Sequence of chain 1.D:
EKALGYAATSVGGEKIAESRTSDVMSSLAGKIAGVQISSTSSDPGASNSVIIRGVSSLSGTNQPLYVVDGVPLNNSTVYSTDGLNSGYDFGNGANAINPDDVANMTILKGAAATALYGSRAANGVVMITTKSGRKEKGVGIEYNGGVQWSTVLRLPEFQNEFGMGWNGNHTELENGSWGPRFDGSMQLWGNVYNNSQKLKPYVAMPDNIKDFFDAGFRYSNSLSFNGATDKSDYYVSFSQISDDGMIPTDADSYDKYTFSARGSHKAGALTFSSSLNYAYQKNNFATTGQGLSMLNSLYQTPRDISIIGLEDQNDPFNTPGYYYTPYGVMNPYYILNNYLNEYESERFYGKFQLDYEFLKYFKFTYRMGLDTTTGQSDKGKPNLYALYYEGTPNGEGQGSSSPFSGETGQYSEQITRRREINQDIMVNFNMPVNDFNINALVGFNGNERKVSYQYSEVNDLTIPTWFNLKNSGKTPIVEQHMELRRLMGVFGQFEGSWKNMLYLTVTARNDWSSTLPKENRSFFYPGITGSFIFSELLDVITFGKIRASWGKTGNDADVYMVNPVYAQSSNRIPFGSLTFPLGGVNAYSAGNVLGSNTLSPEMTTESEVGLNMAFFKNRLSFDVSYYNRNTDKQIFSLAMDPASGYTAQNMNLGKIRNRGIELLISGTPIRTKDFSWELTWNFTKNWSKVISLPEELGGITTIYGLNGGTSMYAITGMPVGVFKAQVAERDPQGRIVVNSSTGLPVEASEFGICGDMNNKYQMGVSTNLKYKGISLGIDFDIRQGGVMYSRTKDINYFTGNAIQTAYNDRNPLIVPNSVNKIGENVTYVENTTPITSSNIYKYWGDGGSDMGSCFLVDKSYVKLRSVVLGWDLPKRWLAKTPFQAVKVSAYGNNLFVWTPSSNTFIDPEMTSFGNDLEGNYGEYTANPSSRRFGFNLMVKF

Sequence of chain 1.C:
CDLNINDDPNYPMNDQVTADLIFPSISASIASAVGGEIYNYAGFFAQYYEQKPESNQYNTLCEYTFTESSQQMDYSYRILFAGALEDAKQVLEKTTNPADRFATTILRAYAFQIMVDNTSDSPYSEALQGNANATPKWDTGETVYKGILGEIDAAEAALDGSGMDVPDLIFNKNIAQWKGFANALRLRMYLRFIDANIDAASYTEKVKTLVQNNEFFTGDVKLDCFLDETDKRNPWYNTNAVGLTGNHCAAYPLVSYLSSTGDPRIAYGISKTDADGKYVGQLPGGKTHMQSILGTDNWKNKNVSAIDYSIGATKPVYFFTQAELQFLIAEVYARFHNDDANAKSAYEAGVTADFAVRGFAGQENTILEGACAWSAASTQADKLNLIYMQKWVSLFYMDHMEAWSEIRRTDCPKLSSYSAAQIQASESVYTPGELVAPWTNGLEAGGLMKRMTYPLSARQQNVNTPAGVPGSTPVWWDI

Binding-site contacts:
Ligand atom O contacts residue GLN57 of chain 1.C at 3.2 Å (h-bond).
Ligand atom C contacts residue TRP202 of chain 1.D at 3.7 Å (hydrophobic).
Ligand atom CA contacts residue TRP202 of chain 1.D at 3.9 Å (hydrophobic).
Ligand atom C contacts residue GLN326 of chain 1.D at 3.5 Å.
Ligand atom N contacts residue PHE839 of chain 1.D at 3.8 Å.
Ligand atom O contacts residue SER55 of chain 1.C at 3.8 Å.
Ligand atom O contacts residue LEU120 of chain 1.D at 3.5 Å.
Ligand atom C contacts residue GLU54 of chain 1.C at 3.9 Å.
Ligand atom C contacts residue LEU120 of chain 1.D at 3.9 Å (hydrophobic).
Ligand atom N contacts residue GLN57 of chain 1.C at 3.0 Å (h-bond).
Ligand atom N contacts residue GLN326 of chain 1.D at 3.0 Å (h-bond).
Ligand atom C contacts residue GLU210 of chain 1.D at 3.0 Å.
Ligand atom C contacts residue TYR75 of chain 1.C at 4.0 Å (hydrophobic).
Ligand atom N contacts residue TYR75 of chain 1.C at 3.9 Å.
Ligand atom CA contacts residue ASN211 of chain 1.D at 3.7 Å.
Ligand atom O contacts residue PHE616 of chain 1.D at 3.3 Å.
Ligand atom CA contacts residue GLN57 of chain 1.C at 3.1 Å.
Ligand atom N contacts residue GLU54 of chain 1.C at 3.5 Å (salt-bridge).
Ligand atom C contacts residue GLY746 of chain 1.D at 3.5 Å.
Ligand atom O contacts residue TYR363 of chain 1.D at 3.8 Å.
Ligand atom N contacts residue ASN748 of chain 1.D at 3.9 Å.
Ligand atom O contacts residue ASN56 of chain 1.C at 3.3 Å (h-bond).
Ligand atom O contacts residue GLN326 of chain 1.D at 3.3 Å (h-bond).
Ligand atom CA contacts residue PHE839 of chain 1.D at 3.5 Å (hydrophobic).
Ligand atom O contacts residue ASN748 of chain 1.D at 3.1 Å (h-bond).
Ligand atom CA contacts residue GLU210 of chain 1.D at 3.0 Å.
Ligand atom O contacts residue TRP202 of chain 1.D at 3.6 Å.
Ligand atom C contacts residue ASN211 of chain 1.D at 3.7 Å.
Ligand atom O contacts residue TYR75 of chain 1.C at 3.1 Å (h-bond).
Ligand atom C contacts residue GLN57 of chain 1.C at 3.5 Å.
Ligand atom CA contacts residue TYR75 of chain 1.C at 3.5 Å (hydrophobic).
Ligand atom O contacts residue LEU747 of chain 1.D at 3.5 Å.
Ligand atom CA contacts residue GLN326 of chain 1.D at 3.2 Å.
Ligand atom CA contacts residue GLU54 of chain 1.C at 3.3 Å.
Ligand atom O contacts residue ASN211 of chain 1.D at 2.7 Å (h-bond).
Ligand atom N contacts residue GLY746 of chain 1.D at 3.2 Å (h-bond).
Ligand atom C contacts residue PHE616 of chain 1.D at 3.7 Å (hydrophobic).
Ligand atom CA contacts residue GLY746 of chain 1.D at 2.9 Å.
Ligand atom C contacts residue PHE839 of chain 1.D at 3.7 Å (hydrophobic).
Ligand atom C contacts residue ASN748 of chain 1.D at 3.8 Å.

This protein binds this small molecule.
Small molecule (SMILES): NCC(=O)NCC(=O)NCC(=O)NCC(=O)NCC(=O)NCC(=O)NCC(=O)NCC(=O)NCC=O